Sequence of chain 1.D:
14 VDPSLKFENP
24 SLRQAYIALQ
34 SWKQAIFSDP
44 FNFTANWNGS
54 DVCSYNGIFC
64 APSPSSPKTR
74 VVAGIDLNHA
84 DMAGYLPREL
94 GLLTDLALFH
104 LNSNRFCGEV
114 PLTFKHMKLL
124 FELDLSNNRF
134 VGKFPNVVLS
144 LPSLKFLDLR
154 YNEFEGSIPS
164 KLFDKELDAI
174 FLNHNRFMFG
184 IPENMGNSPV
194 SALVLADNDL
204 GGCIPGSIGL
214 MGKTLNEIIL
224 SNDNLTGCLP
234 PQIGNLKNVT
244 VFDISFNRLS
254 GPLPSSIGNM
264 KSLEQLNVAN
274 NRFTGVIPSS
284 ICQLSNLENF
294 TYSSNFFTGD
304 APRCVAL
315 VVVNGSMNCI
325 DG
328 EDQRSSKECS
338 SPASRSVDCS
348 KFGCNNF

Binding-site contacts:
Ligand atom C1 contacts residue ASN318 of chain 1.D at 1.4 Å.
Ligand atom O3 contacts residue SER320 of chain 1.D at 4.4 Å.
Ligand atom O7 contacts residue ASN318 of chain 1.D at 4.4 Å.
Ligand atom C4 contacts residue SER320 of chain 1.D at 4.4 Å.
Ligand atom C7 contacts residue ASN318 of chain 1.D at 3.7 Å.
Ligand atom C2 contacts residue ASN318 of chain 1.D at 2.5 Å.
Ligand atom C2 contacts residue SER320 of chain 1.D at 4.0 Å.
Ligand atom C3 contacts residue SER320 of chain 1.D at 3.7 Å.
Ligand atom C8 contacts residue MET321 of chain 1.D at 4.4 Å (hydrophobic).
Ligand atom C8 contacts residue ASN318 of chain 1.D at 4.0 Å.
Ligand atom C5 contacts residue ASN318 of chain 1.D at 3.6 Å.
Ligand atom N2 contacts residue ASN318 of chain 1.D at 2.7 Å (h-bond).
Ligand atom C1 contacts residue SER320 of chain 1.D at 3.8 Å.
Ligand atom O5 contacts residue ASN318 of chain 1.D at 2.4 Å (h-bond).
Ligand atom C3 contacts residue ASN318 of chain 1.D at 3.8 Å.
Ligand atom N2 contacts residue SER320 of chain 1.D at 3.9 Å.
Ligand atom O4 contacts residue SER320 of chain 1.D at 4.3 Å.
Ligand atom C4 contacts residue ASN318 of chain 1.D at 4.3 Å.

A protein and the small-molecule ligand that binds it are described below.
Small molecule (SMILES): CC(=O)N[C@H]1[C@H](O[C@H]2[C@H](O)[C@@H](NC(C)=O)CO[C@@H]2CO)O[C@H](CO)[C@@H](O)[C@@H]1O